Sequence of chain 1.A:
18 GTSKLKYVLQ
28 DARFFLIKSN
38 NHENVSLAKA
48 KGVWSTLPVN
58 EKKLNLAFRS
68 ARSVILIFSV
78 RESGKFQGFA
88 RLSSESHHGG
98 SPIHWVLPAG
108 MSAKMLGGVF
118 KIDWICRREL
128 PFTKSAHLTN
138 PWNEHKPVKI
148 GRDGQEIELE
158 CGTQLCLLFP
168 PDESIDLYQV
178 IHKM

Binding-site contacts:
Ligand atom C09 contacts residue LEU104 of chain 1.A at 4.2 Å (hydrophobic).
Ligand atom C10 contacts residue ASN37 of chain 1.A at 3.4 Å.
Ligand atom N05 contacts residue ASP150 of chain 1.A at 3.7 Å.
Ligand atom C08 contacts residue LEU113 of chain 1.A at 4.5 Å (hydrophobic).
Ligand atom N05 contacts residue TRP51 of chain 1.A at 4.1 Å.
Ligand atom N06 contacts residue ASP150 of chain 1.A at 2.8 Å (salt-bridge).
Ligand atom C04 contacts residue SER52 of chain 1.A at 4.3 Å.
Ligand atom C03 contacts residue TRP51 of chain 1.A at 3.9 Å (hydrophobic).
Ligand atom C01 contacts residue ASN41 of chain 1.A at 3.9 Å.
Ligand atom N05 contacts residue SER52 of chain 1.A at 4.0 Å.
Ligand atom C09 contacts residue ASN37 of chain 1.A at 3.9 Å.
Ligand atom N06 contacts residue LYS35 of chain 1.A at 4.2 Å.
Ligand atom C01 contacts residue SER52 of chain 1.A at 3.3 Å.
Ligand atom N02 contacts residue ASN41 of chain 1.A at 4.4 Å.
Ligand atom C07 contacts residue LEU54 of chain 1.A at 4.4 Å (hydrophobic).
Ligand atom C01 contacts residue LEU113 of chain 1.A at 4.3 Å (hydrophobic).
Ligand atom C10 contacts residue PRO105 of chain 1.A at 3.8 Å (hydrophobic).
Ligand atom N02 contacts residue LEU113 of chain 1.A at 4.2 Å.
Ligand atom N02 contacts residue SER52 of chain 1.A at 2.7 Å (h-bond).
Ligand atom C11 contacts residue MET108 of chain 1.A at 3.6 Å (hydrophobic).
Ligand atom C04 contacts residue TRP51 of chain 1.A at 4.4 Å (hydrophobic).
Ligand atom C04 contacts residue LEU113 of chain 1.A at 4.3 Å (hydrophobic).
Ligand atom C10 contacts residue MET108 of chain 1.A at 3.9 Å (hydrophobic).
Ligand atom C03 contacts residue SER52 of chain 1.A at 3.9 Å.
Ligand atom O13 contacts residue LEU104 of chain 1.A at 4.4 Å.
Ligand atom N02 contacts residue TRP51 of chain 1.A at 3.4 Å.
Ligand atom C11 contacts residue LEU54 of chain 1.A at 4.0 Å (hydrophobic).
Ligand atom O13 contacts residue TRP51 of chain 1.A at 4.3 Å.
Ligand atom C03 contacts residue ASN41 of chain 1.A at 4.0 Å.
Ligand atom N06 contacts residue THR53 of chain 1.A at 3.9 Å.
Ligand atom O13 contacts residue ASN41 of chain 1.A at 2.9 Å (h-bond).
Ligand atom C01 contacts residue TRP102 of chain 1.A at 3.4 Å (hydrophobic).
Ligand atom C07 contacts residue ASP150 of chain 1.A at 3.8 Å.
Ligand atom C09 contacts residue PRO105 of chain 1.A at 4.2 Å (hydrophobic).
Ligand atom C12 contacts residue ASP150 of chain 1.A at 4.3 Å.
Ligand atom C09 contacts residue MET108 of chain 1.A at 4.4 Å (hydrophobic).
Ligand atom C01 contacts residue TRP51 of chain 1.A at 3.5 Å (hydrophobic).
Ligand atom N05 contacts residue THR53 of chain 1.A at 4.0 Å.
Ligand atom N05 contacts residue LYS35 of chain 1.A at 4.2 Å.
Ligand atom C12 contacts residue LEU54 of chain 1.A at 3.8 Å (hydrophobic).

A protein and the small-molecule ligand that binds it are described below.
Small molecule (SMILES): CNC(=O)c1n[nH]c2c1CCCC2